A small-molecule ligand and the protein it binds are described below.
Small molecule (SMILES): O=C(O)c1ccc2c3c(ccc(C(=O)O)c13)C(=O)NC2=O

Sequence of chain 1.A:
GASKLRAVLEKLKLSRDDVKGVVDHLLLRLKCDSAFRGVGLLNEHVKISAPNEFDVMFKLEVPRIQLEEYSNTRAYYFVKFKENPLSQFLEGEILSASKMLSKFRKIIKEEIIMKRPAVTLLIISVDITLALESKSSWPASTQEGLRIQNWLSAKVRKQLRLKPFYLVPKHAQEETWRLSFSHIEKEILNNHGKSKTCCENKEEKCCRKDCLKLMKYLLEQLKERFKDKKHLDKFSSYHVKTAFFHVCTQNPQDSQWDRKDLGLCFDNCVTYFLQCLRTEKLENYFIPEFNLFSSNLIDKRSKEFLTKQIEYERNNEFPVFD

Binding-site contacts:
Ligand atom O2 contacts residue PHE332 of chain 1.A at 3.4 Å.
Ligand atom C7 contacts residue ARG220 of chain 1.A at 3.5 Å.
Ligand atom O4 contacts residue HIS281 of chain 1.A at 3.5 Å.
Ligand atom C13 contacts residue SER278 of chain 1.A at 3.5 Å.
Ligand atom O1 contacts residue TYR280 of chain 1.A at 3.5 Å.
Ligand atom O2 contacts residue ASN326 of chain 1.A at 3.1 Å (h-bond).
Ligand atom C12 contacts residue TYR280 of chain 1.A at 3.4 Å (hydrophobic).
Ligand atom C6 contacts residue TYR280 of chain 1.A at 3.9 Å (hydrophobic).
Ligand atom C9 contacts residue ARG220 of chain 1.A at 3.5 Å.
Ligand atom C3 contacts residue ARG220 of chain 1.A at 4.0 Å.
Ligand atom C2 contacts residue TYR280 of chain 1.A at 3.8 Å (hydrophobic).
Ligand atom C14 contacts residue HIS281 of chain 1.A at 4.1 Å.
Ligand atom O4 contacts residue SER278 of chain 1.A at 2.7 Å (h-bond).
Ligand atom C12 contacts residue ASN326 of chain 1.A at 3.8 Å.
Ligand atom C6 contacts residue ARG220 of chain 1.A at 3.7 Å.
Ligand atom C8 contacts residue TYR280 of chain 1.A at 4.2 Å (hydrophobic).
Ligand atom O2 contacts residue TYR280 of chain 1.A at 4.0 Å.
Ligand atom C4 contacts residue TYR280 of chain 1.A at 3.6 Å (hydrophobic).
Ligand atom C1 contacts residue TYR280 of chain 1.A at 3.8 Å (hydrophobic).
Ligand atom N1 contacts residue ARG220 of chain 1.A at 4.0 Å.
Ligand atom N1 contacts residue ASN326 of chain 1.A at 3.9 Å.
Ligand atom C5 contacts residue TYR280 of chain 1.A at 3.4 Å (hydrophobic).
Ligand atom C11 contacts residue TYR280 of chain 1.A at 3.3 Å (hydrophobic).
Ligand atom C8 contacts residue ARG220 of chain 1.A at 3.3 Å.
Ligand atom C3 contacts residue TYR280 of chain 1.A at 3.6 Å (hydrophobic).
Ligand atom O5 contacts residue SER278 of chain 1.A at 2.9 Å (h-bond).
Ligand atom O5 contacts residue TYR280 of chain 1.A at 3.9 Å.
Ligand atom O2 contacts residue LEU334 of chain 1.A at 3.8 Å.
Ligand atom O3 contacts residue SER278 of chain 1.A at 4.2 Å.
Ligand atom C12 contacts residue ARG220 of chain 1.A at 3.7 Å.
Ligand atom C5 contacts residue ARG220 of chain 1.A at 3.4 Å.
Ligand atom C8 contacts residue LEU334 of chain 1.A at 3.5 Å (hydrophobic).
Ligand atom N1 contacts residue LEU221 of chain 1.A at 4.1 Å.
Ligand atom O2 contacts residue ARG220 of chain 1.A at 3.8 Å.
Ligand atom C4 contacts residue ARG220 of chain 1.A at 3.6 Å.
Ligand atom N1 contacts residue TYR280 of chain 1.A at 3.4 Å.
Ligand atom C14 contacts residue SER278 of chain 1.A at 3.9 Å.
Ligand atom C10 contacts residue ARG220 of chain 1.A at 3.9 Å.
Ligand atom C7 contacts residue TYR280 of chain 1.A at 3.6 Å (hydrophobic).
Ligand atom C11 contacts residue ARG220 of chain 1.A at 4.1 Å.